Sequence of chain 1.A:
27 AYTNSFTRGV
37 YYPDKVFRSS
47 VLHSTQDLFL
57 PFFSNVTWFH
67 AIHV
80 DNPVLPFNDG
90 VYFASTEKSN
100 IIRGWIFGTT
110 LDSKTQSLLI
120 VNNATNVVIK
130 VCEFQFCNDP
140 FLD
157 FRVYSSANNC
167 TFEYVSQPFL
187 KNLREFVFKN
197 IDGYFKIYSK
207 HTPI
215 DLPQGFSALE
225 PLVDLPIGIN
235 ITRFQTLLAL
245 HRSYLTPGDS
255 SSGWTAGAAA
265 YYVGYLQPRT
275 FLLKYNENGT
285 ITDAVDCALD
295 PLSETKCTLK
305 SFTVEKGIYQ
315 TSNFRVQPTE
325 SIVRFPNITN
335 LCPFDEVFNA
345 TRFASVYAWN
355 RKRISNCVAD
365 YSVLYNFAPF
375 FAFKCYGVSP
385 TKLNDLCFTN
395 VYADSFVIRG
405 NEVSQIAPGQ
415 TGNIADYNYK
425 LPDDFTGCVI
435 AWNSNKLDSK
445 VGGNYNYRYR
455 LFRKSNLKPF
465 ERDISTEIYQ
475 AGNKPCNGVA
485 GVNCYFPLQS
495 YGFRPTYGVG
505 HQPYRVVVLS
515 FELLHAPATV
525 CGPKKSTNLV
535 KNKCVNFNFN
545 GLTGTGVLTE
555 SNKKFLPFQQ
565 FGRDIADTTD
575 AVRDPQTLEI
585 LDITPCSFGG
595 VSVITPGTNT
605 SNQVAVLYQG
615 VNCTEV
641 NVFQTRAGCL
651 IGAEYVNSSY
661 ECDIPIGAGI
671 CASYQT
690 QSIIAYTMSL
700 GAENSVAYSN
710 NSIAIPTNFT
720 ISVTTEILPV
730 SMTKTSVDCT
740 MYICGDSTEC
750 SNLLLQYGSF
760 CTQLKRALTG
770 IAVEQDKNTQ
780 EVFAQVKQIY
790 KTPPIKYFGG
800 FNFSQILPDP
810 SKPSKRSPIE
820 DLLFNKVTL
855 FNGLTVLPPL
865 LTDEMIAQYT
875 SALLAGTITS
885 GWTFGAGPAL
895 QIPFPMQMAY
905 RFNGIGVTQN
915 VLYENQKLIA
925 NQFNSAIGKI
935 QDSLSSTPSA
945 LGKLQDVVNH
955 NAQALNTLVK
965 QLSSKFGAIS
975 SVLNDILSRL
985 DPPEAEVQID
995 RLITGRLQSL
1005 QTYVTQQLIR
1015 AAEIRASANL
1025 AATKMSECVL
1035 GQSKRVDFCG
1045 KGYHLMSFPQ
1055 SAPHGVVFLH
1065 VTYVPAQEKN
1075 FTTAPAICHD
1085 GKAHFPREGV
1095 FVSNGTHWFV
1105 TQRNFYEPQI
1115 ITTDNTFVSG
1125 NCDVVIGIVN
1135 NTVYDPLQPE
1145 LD

Binding-site contacts:
Ligand atom N2 contacts residue ASN603 of chain 1.A at 3.0 Å (h-bond).
Ligand atom C7 contacts residue ASN603 of chain 1.A at 3.0 Å.
Ligand atom O5 contacts residue ASN603 of chain 1.A at 3.5 Å (h-bond).
Ligand atom C8 contacts residue ASN603 of chain 1.A at 3.8 Å.
Ligand atom C1 contacts residue ASN603 of chain 1.A at 3.3 Å.
Ligand atom O7 contacts residue ASN603 of chain 1.A at 2.9 Å (h-bond).
Ligand atom C2 contacts residue ASN603 of chain 1.A at 3.1 Å.

A small-molecule ligand and the protein it binds are described below.
Small molecule (SMILES): CC(=O)N[C@@H]1[C@@H](O)[C@H](O)[C@@H](CO)O[C@H]1O